Sequence of chain 1.A:
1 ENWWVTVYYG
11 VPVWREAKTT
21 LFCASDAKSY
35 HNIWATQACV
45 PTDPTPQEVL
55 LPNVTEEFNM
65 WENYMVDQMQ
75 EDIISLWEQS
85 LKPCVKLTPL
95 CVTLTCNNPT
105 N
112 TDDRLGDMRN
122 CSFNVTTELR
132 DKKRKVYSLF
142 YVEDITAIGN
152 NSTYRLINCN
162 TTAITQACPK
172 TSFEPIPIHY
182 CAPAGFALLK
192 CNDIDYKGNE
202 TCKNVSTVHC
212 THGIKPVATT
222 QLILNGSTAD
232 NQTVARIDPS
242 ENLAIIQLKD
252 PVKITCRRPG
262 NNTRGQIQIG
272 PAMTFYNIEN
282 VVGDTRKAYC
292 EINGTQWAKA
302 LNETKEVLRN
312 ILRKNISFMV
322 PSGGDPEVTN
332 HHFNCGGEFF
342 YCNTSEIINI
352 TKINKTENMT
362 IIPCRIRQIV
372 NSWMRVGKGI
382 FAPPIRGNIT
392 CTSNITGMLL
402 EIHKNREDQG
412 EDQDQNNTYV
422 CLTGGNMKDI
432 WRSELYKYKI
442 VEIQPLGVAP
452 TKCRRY

Binding-site contacts:
Ligand atom C2 contacts residue ASN232 of chain 1.A at 2.5 Å.
Ligand atom C8 contacts residue ILE195 of chain 1.A at 3.8 Å (hydrophobic).
Ligand atom C4 contacts residue ASN232 of chain 1.A at 4.2 Å.
Ligand atom N2 contacts residue ASN232 of chain 1.A at 2.9 Å (h-bond).
Ligand atom O5 contacts residue ASN232 of chain 1.A at 2.4 Å (h-bond).
Ligand atom C5 contacts residue ASN232 of chain 1.A at 3.7 Å.
Ligand atom O6 contacts residue ASN232 of chain 1.A at 4.0 Å.
Ligand atom O5 contacts residue GLN233 of chain 1.A at 4.2 Å.
Ligand atom C7 contacts residue ILE195 of chain 1.A at 4.3 Å (hydrophobic).
Ligand atom C3 contacts residue ASN232 of chain 1.A at 3.8 Å.
Ligand atom C7 contacts residue ASN232 of chain 1.A at 3.8 Å.
Ligand atom O6 contacts residue GLN233 of chain 1.A at 3.6 Å (h-bond).
Ligand atom O7 contacts residue ASN232 of chain 1.A at 4.3 Å.
Ligand atom C1 contacts residue ASN232 of chain 1.A at 1.4 Å.
Ligand atom C6 contacts residue GLN233 of chain 1.A at 4.3 Å.

The small molecule below binds the protein below.
Small molecule (SMILES): CC(=O)N[C@@H]1[C@@H](O)[C@H](O)[C@@H](CO)O[C@H]1O